Binding-site contacts:
Ligand atom O5 contacts residue ASP113 of chain 1.J at 3.9 Å.
Ligand atom O5 contacts residue GLU110 of chain 1.J at 4.5 Å.
Ligand atom N2 contacts residue ASN114 of chain 1.J at 2.9 Å (h-bond).
Ligand atom C3 contacts residue ASN114 of chain 1.J at 3.8 Å.
Ligand atom C4 contacts residue ASN114 of chain 1.J at 4.3 Å.
Ligand atom C5 contacts residue GLU110 of chain 1.J at 4.5 Å.
Ligand atom C7 contacts residue ASN114 of chain 1.J at 3.9 Å.
Ligand atom O6 contacts residue ASP113 of chain 1.J at 3.4 Å.
Ligand atom C2 contacts residue ASN114 of chain 1.J at 2.5 Å.
Ligand atom C1 contacts residue ASN114 of chain 1.J at 1.4 Å.
Ligand atom C1 contacts residue ASP113 of chain 1.J at 4.4 Å.
Ligand atom O5 contacts residue ASN114 of chain 1.J at 2.4 Å (h-bond).
Ligand atom O7 contacts residue ASN114 of chain 1.J at 4.4 Å.
Ligand atom C1 contacts residue GLU110 of chain 1.J at 3.9 Å.
Ligand atom C5 contacts residue ASN114 of chain 1.J at 3.7 Å.

A small-molecule ligand and the protein it binds are described below.
Small molecule (SMILES): CC(=O)N[C@@H]1[C@@H](O)[C@H](O)[C@@H](CO)O[C@H]1O

Sequence of chain 1.J:
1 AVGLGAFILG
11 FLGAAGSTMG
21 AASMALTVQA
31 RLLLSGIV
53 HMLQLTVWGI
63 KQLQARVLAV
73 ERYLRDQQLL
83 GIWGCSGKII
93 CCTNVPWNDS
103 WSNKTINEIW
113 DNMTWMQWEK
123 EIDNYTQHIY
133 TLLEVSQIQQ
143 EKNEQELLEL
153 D